This protein binds this small molecule.
Small molecule (SMILES): N[C@@]1(C(=O)O)CN[C@@H](C(=O)O)C1

Binding-site contacts:
Ligand atom C contacts residue THR150 of chain 1.B at 3.7 Å.
Ligand atom CB1 contacts residue ALA148 of chain 1.B at 3.5 Å (hydrophobic).
Ligand atom CD contacts residue ARG44 of chain 1.B at 3.3 Å.
Ligand atom OE1 contacts residue SER125 of chain 1.B at 3.8 Å.
Ligand atom NG2 contacts residue TYR126 of chain 1.B at 3.8 Å.
Ligand atom OE2 contacts residue ALA148 of chain 1.B at 3.9 Å.
Ligand atom O contacts residue SER125 of chain 1.B at 3.5 Å (h-bond).
Ligand atom C contacts residue ALA148 of chain 1.B at 3.9 Å (hydrophobic).
Ligand atom O contacts residue TYR198 of chain 1.B at 3.9 Å.
Ligand atom O contacts residue SER127 of chain 1.B at 2.9 Å (h-bond).
Ligand atom CA contacts residue ASP277 of chain 1.B at 3.4 Å.
Ligand atom CB2 contacts residue GLY278 of chain 1.B at 3.9 Å.
Ligand atom O contacts residue TYR126 of chain 1.B at 3.1 Å.
Ligand atom OE2 contacts residue ARG44 of chain 1.B at 2.7 Å (salt-bridge).
Ligand atom OXT contacts residue THR150 of chain 1.B at 2.8 Å (h-bond).
Ligand atom OE1 contacts residue ARG44 of chain 1.B at 2.7 Å (salt-bridge).
Ligand atom CB2 contacts residue ASP277 of chain 1.B at 4.0 Å.
Ligand atom OXT contacts residue SER127 of chain 1.B at 2.9 Å (h-bond).
Ligand atom OXT contacts residue TYR198 of chain 1.B at 3.7 Å.
Ligand atom OE2 contacts residue LYS365 of chain 1.B at 2.9 Å (salt-bridge).
Ligand atom CD contacts residue ARG40 of chain 1.B at 3.2 Å.
Ligand atom C contacts residue TYR198 of chain 1.B at 3.7 Å (hydrophobic).
Ligand atom C contacts residue SER127 of chain 1.B at 3.7 Å.
Ligand atom OXT contacts residue SER125 of chain 1.B at 4.0 Å.
Ligand atom OXT contacts residue ALA148 of chain 1.B at 3.2 Å (h-bond).
Ligand atom CG1 contacts residue ARG40 of chain 1.B at 3.9 Å.
Ligand atom CG1 contacts residue SER125 of chain 1.B at 3.9 Å.
Ligand atom CB1 contacts residue ASP277 of chain 1.B at 3.3 Å.
Ligand atom OE1 contacts residue ARG40 of chain 1.B at 2.9 Å.
Ligand atom CA contacts residue THR150 of chain 1.B at 3.9 Å.
Ligand atom N contacts residue ASP277 of chain 1.B at 2.5 Å (salt-bridge).
Ligand atom CB1 contacts residue LYS365 of chain 1.B at 4.0 Å.
Ligand atom NG2 contacts residue ARG40 of chain 1.B at 3.3 Å (salt-bridge).
Ligand atom CB2 contacts residue TYR198 of chain 1.B at 3.7 Å (hydrophobic).
Ligand atom OE2 contacts residue ARG40 of chain 1.B at 3.5 Å (salt-bridge).
Ligand atom N contacts residue TYR198 of chain 1.B at 3.0 Å (h-bond).
Ligand atom CA contacts residue TYR198 of chain 1.B at 3.8 Å (hydrophobic).
Ligand atom N contacts residue THR150 of chain 1.B at 3.0 Å (h-bond).
Ligand atom C contacts residue SER125 of chain 1.B at 3.8 Å.
Ligand atom OXT contacts residue SER149 of chain 1.B at 3.3 Å.

Sequence of chain 1.B:
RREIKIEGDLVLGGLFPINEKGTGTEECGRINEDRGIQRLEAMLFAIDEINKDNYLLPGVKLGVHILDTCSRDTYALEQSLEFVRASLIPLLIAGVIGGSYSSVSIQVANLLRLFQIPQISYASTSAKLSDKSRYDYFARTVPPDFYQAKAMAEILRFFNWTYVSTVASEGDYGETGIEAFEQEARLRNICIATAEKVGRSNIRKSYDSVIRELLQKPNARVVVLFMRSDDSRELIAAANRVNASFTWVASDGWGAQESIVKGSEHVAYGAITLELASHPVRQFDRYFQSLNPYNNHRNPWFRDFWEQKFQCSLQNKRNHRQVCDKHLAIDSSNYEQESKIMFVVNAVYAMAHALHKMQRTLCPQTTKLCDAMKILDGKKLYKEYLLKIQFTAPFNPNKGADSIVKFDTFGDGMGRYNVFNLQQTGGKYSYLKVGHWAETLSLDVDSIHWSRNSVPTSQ